Binding-site contacts:
Ligand atom C7 contacts residue ASN29 of chain 1.I at 3.9 Å.
Ligand atom C2 contacts residue ASN29 of chain 1.I at 3.0 Å.
Ligand atom C8 contacts residue ASN50 of chain 1.H at 4.4 Å.
Ligand atom C3 contacts residue ASN29 of chain 1.I at 4.3 Å.
Ligand atom C8 contacts residue LYS28 of chain 1.I at 3.1 Å.
Ligand atom C1 contacts residue ASN29 of chain 1.I at 1.8 Å.
Ligand atom N2 contacts residue ASN29 of chain 1.I at 3.5 Å (h-bond).
Ligand atom C5 contacts residue ASN29 of chain 1.I at 3.9 Å.
Ligand atom O7 contacts residue LYS28 of chain 1.I at 4.4 Å.
Ligand atom C7 contacts residue LYS28 of chain 1.I at 3.6 Å.
Ligand atom O5 contacts residue ASN29 of chain 1.I at 2.5 Å (h-bond).
Ligand atom O7 contacts residue ASN29 of chain 1.I at 4.0 Å.
Ligand atom N2 contacts residue LYS28 of chain 1.I at 3.8 Å.

The small molecule below binds the protein below.
Small molecule (SMILES): CC(=O)N[C@@H]1[C@@H](O)[C@H](O)[C@@H](CO)O[C@H]1O

Sequence of chain 1.H:
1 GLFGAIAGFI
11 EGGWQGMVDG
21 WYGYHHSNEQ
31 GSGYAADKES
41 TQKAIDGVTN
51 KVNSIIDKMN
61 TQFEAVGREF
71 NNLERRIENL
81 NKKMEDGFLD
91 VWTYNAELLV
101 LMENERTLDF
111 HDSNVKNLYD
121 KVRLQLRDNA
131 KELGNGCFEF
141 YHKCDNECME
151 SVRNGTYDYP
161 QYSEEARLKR

Sequence of chain 1.I:
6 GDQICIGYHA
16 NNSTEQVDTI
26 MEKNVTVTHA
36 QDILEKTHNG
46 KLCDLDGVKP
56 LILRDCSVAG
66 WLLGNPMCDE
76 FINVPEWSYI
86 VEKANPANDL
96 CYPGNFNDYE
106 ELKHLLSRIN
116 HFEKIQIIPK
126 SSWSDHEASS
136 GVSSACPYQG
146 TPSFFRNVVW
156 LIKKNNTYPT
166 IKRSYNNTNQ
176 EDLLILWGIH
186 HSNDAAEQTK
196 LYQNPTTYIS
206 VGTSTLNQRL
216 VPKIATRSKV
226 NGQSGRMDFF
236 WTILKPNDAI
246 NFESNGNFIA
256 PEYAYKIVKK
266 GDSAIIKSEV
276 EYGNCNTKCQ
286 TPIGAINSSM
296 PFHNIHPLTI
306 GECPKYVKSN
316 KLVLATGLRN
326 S